This small molecule binds to this protein.
Small molecule (SMILES): CC(=O)N[C@@H]1[C@@H](O)[C@H](O)[C@@H](CO)O[C@H]1O

Sequence of chain 1.E:
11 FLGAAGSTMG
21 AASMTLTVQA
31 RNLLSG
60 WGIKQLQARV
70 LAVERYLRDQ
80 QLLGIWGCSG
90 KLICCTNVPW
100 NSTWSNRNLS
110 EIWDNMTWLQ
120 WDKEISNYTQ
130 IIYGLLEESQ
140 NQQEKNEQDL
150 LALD

Binding-site contacts:
Ligand atom N2 contacts residue ASN107 of chain 1.E at 3.0 Å (h-bond).
Ligand atom O7 contacts residue ASN107 of chain 1.E at 4.5 Å.
Ligand atom C3 contacts residue ASN107 of chain 1.E at 3.9 Å.
Ligand atom C5 contacts residue ASN107 of chain 1.E at 3.8 Å.
Ligand atom C7 contacts residue SER109 of chain 1.E at 3.8 Å.
Ligand atom C2 contacts residue ASN107 of chain 1.E at 2.5 Å.
Ligand atom O5 contacts residue ASN107 of chain 1.E at 2.5 Å (h-bond).
Ligand atom C1 contacts residue SER109 of chain 1.E at 4.0 Å.
Ligand atom N2 contacts residue SER109 of chain 1.E at 3.1 Å (h-bond).
Ligand atom C4 contacts residue ASN107 of chain 1.E at 4.4 Å.
Ligand atom C2 contacts residue SER109 of chain 1.E at 4.1 Å.
Ligand atom C1 contacts residue ASN107 of chain 1.E at 1.5 Å.
Ligand atom C8 contacts residue SER109 of chain 1.E at 3.6 Å.
Ligand atom C7 contacts residue ASN107 of chain 1.E at 3.9 Å.